Sequence of chain 1.A:
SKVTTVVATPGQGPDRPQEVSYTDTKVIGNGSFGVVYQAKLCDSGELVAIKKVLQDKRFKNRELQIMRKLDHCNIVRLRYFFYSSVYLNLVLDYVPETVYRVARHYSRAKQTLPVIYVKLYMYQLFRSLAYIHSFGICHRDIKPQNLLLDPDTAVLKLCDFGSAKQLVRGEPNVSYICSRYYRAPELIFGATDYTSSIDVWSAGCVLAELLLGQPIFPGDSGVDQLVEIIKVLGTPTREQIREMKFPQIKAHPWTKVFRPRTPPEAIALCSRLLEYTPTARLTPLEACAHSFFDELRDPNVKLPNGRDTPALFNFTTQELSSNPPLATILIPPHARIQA

The small molecule below binds the protein below.
Small molecule (SMILES): O=C1Nc2ccccc2/C1=C1/Nc2ccccc2/C1=N\O

Binding-site contacts:
Ligand atom O23 contacts residue ASP137 of chain 1.A at 3.8 Å.
Ligand atom C22 contacts residue CYS203 of chain 1.A at 3.9 Å (hydrophobic).
Ligand atom C13 contacts residue LEU192 of chain 1.A at 3.7 Å (hydrophobic).
Ligand atom C7 contacts residue PRO140 of chain 1.A at 3.3 Å (hydrophobic).
Ligand atom C7 contacts residue ARG145 of chain 1.A at 3.7 Å.
Ligand atom C9 contacts residue THR142 of chain 1.A at 3.9 Å.
Ligand atom O23 contacts residue VAL139 of chain 1.A at 2.6 Å (h-bond).
Ligand atom O39 contacts residue GLY67 of chain 1.A at 3.9 Å.
Ligand atom C5 contacts residue PRO140 of chain 1.A at 3.3 Å (hydrophobic).
Ligand atom C15 contacts residue ALA87 of chain 1.A at 3.8 Å (hydrophobic).
Ligand atom C5 contacts residue VAL139 of chain 1.A at 3.3 Å (hydrophobic).
Ligand atom C1 contacts residue THR142 of chain 1.A at 3.8 Å.
Ligand atom N4 contacts residue LEU192 of chain 1.A at 3.9 Å.
Ligand atom C22 contacts residue VAL74 of chain 1.A at 3.8 Å (hydrophobic).
Ligand atom C11 contacts residue THR142 of chain 1.A at 3.7 Å.
Ligand atom C3 contacts residue VAL139 of chain 1.A at 3.5 Å (hydrophobic).
Ligand atom C17 contacts residue LEU192 of chain 1.A at 3.7 Å (hydrophobic).
Ligand atom C20 contacts residue CYS203 of chain 1.A at 4.0 Å (hydrophobic).
Ligand atom N16 contacts residue ALA87 of chain 1.A at 3.4 Å.
Ligand atom C13 contacts residue ILE66 of chain 1.A at 3.9 Å (hydrophobic).
Ligand atom C20 contacts residue LEU136 of chain 1.A at 3.9 Å (hydrophobic).
Ligand atom O39 contacts residue ILE66 of chain 1.A at 3.9 Å.
Ligand atom C21 contacts residue CYS203 of chain 1.A at 3.9 Å (hydrophobic).
Ligand atom C9 contacts residue ARG145 of chain 1.A at 3.5 Å.
Ligand atom C14 contacts residue LEU192 of chain 1.A at 3.7 Å (hydrophobic).
Ligand atom C18 contacts residue VAL74 of chain 1.A at 4.0 Å (hydrophobic).
Ligand atom C11 contacts residue ILE66 of chain 1.A at 3.5 Å (hydrophobic).
Ligand atom N16 contacts residue LEU192 of chain 1.A at 3.5 Å.
Ligand atom C5 contacts residue GLU141 of chain 1.A at 4.0 Å.
Ligand atom C18 contacts residue LEU192 of chain 1.A at 3.9 Å (hydrophobic).
Ligand atom O23 contacts residue LEU192 of chain 1.A at 3.8 Å.
Ligand atom C21 contacts residue VAL74 of chain 1.A at 3.9 Å (hydrophobic).
Ligand atom C15 contacts residue ASP137 of chain 1.A at 3.8 Å.
Ligand atom C19 contacts residue LEU136 of chain 1.A at 3.8 Å (hydrophobic).
Ligand atom C15 contacts residue LEU192 of chain 1.A at 3.4 Å (hydrophobic).
Ligand atom N16 contacts residue ASP137 of chain 1.A at 3.0 Å (salt-bridge).
Ligand atom N4 contacts residue VAL139 of chain 1.A at 3.0 Å (h-bond).
Ligand atom O23 contacts residue TYR138 of chain 1.A at 3.2 Å.
Ligand atom C17 contacts residue ALA87 of chain 1.A at 3.8 Å (hydrophobic).
Ligand atom C15 contacts residue VAL139 of chain 1.A at 3.7 Å (hydrophobic).